This protein binds this small molecule.
Small molecule (SMILES): CC(=O)N[C@@H]1[C@@H](O)[C@H](O)[C@@H](CO)O[C@H]1O

Sequence of chain 1.C:
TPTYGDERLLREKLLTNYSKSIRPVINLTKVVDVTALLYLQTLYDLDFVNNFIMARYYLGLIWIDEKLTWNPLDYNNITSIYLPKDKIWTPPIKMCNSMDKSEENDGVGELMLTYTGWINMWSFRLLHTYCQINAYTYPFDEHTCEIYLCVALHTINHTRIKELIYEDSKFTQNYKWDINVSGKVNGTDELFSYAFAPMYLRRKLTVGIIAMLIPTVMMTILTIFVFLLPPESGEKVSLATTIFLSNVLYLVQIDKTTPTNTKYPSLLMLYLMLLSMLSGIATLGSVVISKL

Binding-site contacts:
Ligand atom C2 contacts residue ASN186 of chain 1.C at 2.5 Å.
Ligand atom O5 contacts residue ASN186 of chain 1.C at 2.4 Å (h-bond).
Ligand atom C1 contacts residue ASN186 of chain 1.C at 1.4 Å.
Ligand atom O7 contacts residue ASN186 of chain 1.C at 3.6 Å.
Ligand atom C3 contacts residue ASN186 of chain 1.C at 3.8 Å.
Ligand atom N2 contacts residue ASN186 of chain 1.C at 2.9 Å (h-bond).
Ligand atom C4 contacts residue ASN186 of chain 1.C at 4.2 Å.
Ligand atom C7 contacts residue ASN186 of chain 1.C at 3.5 Å.
Ligand atom C5 contacts residue ASN186 of chain 1.C at 3.7 Å.